Binding-site contacts:
Ligand atom N4 contacts residue GLU159 of chain 1.A at 3.1 Å (salt-bridge).
Ligand atom O6 contacts residue GLU159 of chain 1.A at 3.5 Å (salt-bridge).
Ligand atom O5 contacts residue ALA112 of chain 1.A at 3.0 Å (h-bond).
Ligand atom C1 contacts residue LEU38 of chain 1.A at 3.6 Å (hydrophobic).
Ligand atom C27 contacts residue GLU159 of chain 1.A at 3.6 Å.
Ligand atom C25 contacts residue LEU38 of chain 1.A at 3.4 Å (hydrophobic).
Ligand atom C7 contacts residue LEU162 of chain 1.A at 3.3 Å (hydrophobic).
Ligand atom C14 contacts residue LYS61 of chain 1.A at 3.8 Å.
Ligand atom C3 contacts residue GLY115 of chain 1.A at 3.5 Å.
Ligand atom N3 contacts residue LEU38 of chain 1.A at 3.9 Å.
Ligand atom C12 contacts residue VAL46 of chain 1.A at 3.7 Å (hydrophobic).
Ligand atom C8 contacts residue ALA59 of chain 1.A at 3.6 Å (hydrophobic).
Ligand atom N1 contacts residue ALA59 of chain 1.A at 3.4 Å.
Ligand atom C28 contacts residue GLU159 of chain 1.A at 3.5 Å.
Ligand atom O5 contacts residue SER110 of chain 1.A at 3.7 Å.
Ligand atom C4 contacts residue LEU38 of chain 1.A at 3.9 Å (hydrophobic).
Ligand atom C6 contacts residue LEU162 of chain 1.A at 3.5 Å (hydrophobic).
Ligand atom C8 contacts residue SER110 of chain 1.A at 3.8 Å.
Ligand atom C27 contacts residue THR172 of chain 1.A at 3.6 Å.
Ligand atom O4 contacts residue LEU38 of chain 1.A at 3.9 Å.
Ligand atom C15 contacts residue ASP173 of chain 1.A at 3.8 Å.
Ligand atom N1 contacts residue SER110 of chain 1.A at 3.1 Å (h-bond).
Ligand atom C8 contacts residue LEU162 of chain 1.A at 3.6 Å (hydrophobic).
Ligand atom C23 contacts residue GLU116 of chain 1.A at 3.3 Å.
Ligand atom C3 contacts residue ALA112 of chain 1.A at 3.4 Å (hydrophobic).
Ligand atom C15 contacts residue LYS61 of chain 1.A at 3.4 Å.
Ligand atom C24 contacts residue GLU116 of chain 1.A at 3.1 Å.
Ligand atom C14 contacts residue THR172 of chain 1.A at 3.9 Å.
Ligand atom C4 contacts residue ALA112 of chain 1.A at 3.5 Å (hydrophobic).
Ligand atom O5 contacts residue TYR111 of chain 1.A at 3.6 Å.
Ligand atom C17 contacts residue VAL46 of chain 1.A at 3.6 Å (hydrophobic).
Ligand atom N4 contacts residue GLU116 of chain 1.A at 2.5 Å (salt-bridge).
Ligand atom C28 contacts residue GLU116 of chain 1.A at 3.2 Å.
Ligand atom C2 contacts residue GLY115 of chain 1.A at 3.5 Å.
Ligand atom C25 contacts residue GLY39 of chain 1.A at 3.8 Å.
Ligand atom C10 contacts residue LEU162 of chain 1.A at 3.7 Å (hydrophobic).
Ligand atom O4 contacts residue GLY39 of chain 1.A at 3.2 Å.
Ligand atom C20 contacts residue LEU38 of chain 1.A at 3.8 Å (hydrophobic).
Ligand atom C13 contacts residue THR172 of chain 1.A at 3.6 Å.
Ligand atom O5 contacts residue ALA59 of chain 1.A at 3.8 Å.

A small-molecule ligand and the protein it binds are described below.
Small molecule (SMILES): CN[C@@H]1C[C@H]2O[C@@](C)([C@@H]1OC)n1c3ccccc3c3c4c(c5c6ccccc6n2c5c31)C(=O)NC4

Sequence of chain 1.A:
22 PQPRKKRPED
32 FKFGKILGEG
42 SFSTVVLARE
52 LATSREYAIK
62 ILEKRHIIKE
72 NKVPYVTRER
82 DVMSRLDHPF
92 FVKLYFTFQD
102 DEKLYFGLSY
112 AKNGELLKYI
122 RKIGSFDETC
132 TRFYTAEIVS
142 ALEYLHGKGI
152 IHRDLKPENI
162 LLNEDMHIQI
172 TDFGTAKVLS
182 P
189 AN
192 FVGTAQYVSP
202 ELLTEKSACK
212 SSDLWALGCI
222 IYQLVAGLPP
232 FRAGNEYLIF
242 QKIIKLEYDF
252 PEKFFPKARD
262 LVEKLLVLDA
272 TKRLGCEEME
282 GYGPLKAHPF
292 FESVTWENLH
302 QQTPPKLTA